Binding-site contacts:
Ligand atom N12 contacts residue ASP120 of chain 1.B at 3.9 Å.
Ligand atom C09 contacts residue TYR152 of chain 1.B at 3.5 Å (hydrophobic).
Ligand atom C01 contacts residue DMS1 of chain 1.C at 3.5 Å.
Ligand atom C08 contacts residue GLY142 of chain 1.B at 3.2 Å.
Ligand atom C09 contacts residue SER126 of chain 1.B at 3.5 Å.
Ligand atom C15 contacts residue ALA123 of chain 1.B at 4.1 Å (hydrophobic).
Ligand atom C05 contacts residue ALA123 of chain 1.B at 4.2 Å (hydrophobic).
Ligand atom C09 contacts residue GLY142 of chain 1.B at 3.8 Å.
Ligand atom C04 contacts residue ALA123 of chain 1.B at 4.3 Å (hydrophobic).
Ligand atom C07 contacts residue SER126 of chain 1.B at 4.1 Å.
Ligand atom C11 contacts residue TYR121 of chain 1.B at 3.8 Å (hydrophobic).
Ligand atom C07 contacts residue GLY142 of chain 1.B at 4.0 Å.
Ligand atom C07 contacts residue TYR152 of chain 1.B at 4.2 Å (hydrophobic).
Ligand atom C10 contacts residue ALA123 of chain 1.B at 4.2 Å (hydrophobic).
Ligand atom C05 contacts residue SER126 of chain 1.B at 4.4 Å.
Ligand atom C10 contacts residue TYR152 of chain 1.B at 3.6 Å (hydrophobic).
Ligand atom C09 contacts residue TYR141 of chain 1.B at 4.1 Å (hydrophobic).
Ligand atom C10 contacts residue PRO122 of chain 1.B at 4.3 Å (hydrophobic).
Ligand atom C10 contacts residue TYR141 of chain 1.B at 4.0 Å (hydrophobic).
Ligand atom C06 contacts residue GLY142 of chain 1.B at 3.4 Å.
Ligand atom C05 contacts residue HIS42 of chain 1.B at 4.4 Å.
Ligand atom N12 contacts residue TYR121 of chain 1.B at 3.6 Å.
Ligand atom C02 contacts residue DMS1 of chain 1.C at 4.1 Å.
Ligand atom C11 contacts residue TYR152 of chain 1.B at 4.0 Å (hydrophobic).
Ligand atom C07 contacts residue ALA123 of chain 1.B at 4.1 Å (hydrophobic).
Ligand atom C08 contacts residue SER126 of chain 1.B at 3.0 Å.
Ligand atom C05 contacts residue GLY142 of chain 1.B at 4.3 Å.
Ligand atom C06 contacts residue HIS42 of chain 1.B at 3.7 Å.
Ligand atom N12 contacts residue TYR152 of chain 1.B at 4.2 Å.
Ligand atom C13 contacts residue TYR152 of chain 1.B at 4.5 Å (hydrophobic).
Ligand atom C08 contacts residue ALA123 of chain 1.B at 4.1 Å (hydrophobic).
Ligand atom C15 contacts residue TYR152 of chain 1.B at 4.3 Å (hydrophobic).
Ligand atom C01 contacts residue HIS42 of chain 1.B at 4.0 Å.
Ligand atom C09 contacts residue ALA123 of chain 1.B at 4.2 Å (hydrophobic).
Ligand atom C11 contacts residue ALA123 of chain 1.B at 4.2 Å (hydrophobic).
Ligand atom C10 contacts residue TYR121 of chain 1.B at 3.5 Å (hydrophobic).
Ligand atom C08 contacts residue TYR152 of chain 1.B at 3.7 Å (hydrophobic).

This protein binds this small molecule.
Small molecule (SMILES): c1cc([C@@H]2CCCNC2)c2cc[nH]c2c1

Sequence of chain 1.B:
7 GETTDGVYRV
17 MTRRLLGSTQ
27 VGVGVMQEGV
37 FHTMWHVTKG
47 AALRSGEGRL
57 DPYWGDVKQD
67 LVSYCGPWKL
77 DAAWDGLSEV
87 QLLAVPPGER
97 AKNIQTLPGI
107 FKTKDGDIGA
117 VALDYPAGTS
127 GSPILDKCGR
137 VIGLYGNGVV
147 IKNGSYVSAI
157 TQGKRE